A small-molecule ligand and the protein it binds are described below.
Small molecule (SMILES): CC(=O)N[C@@H]1[C@@H](O)[C@H](O)[C@@H](CO)O[C@H]1O

Sequence of chain 1.C:
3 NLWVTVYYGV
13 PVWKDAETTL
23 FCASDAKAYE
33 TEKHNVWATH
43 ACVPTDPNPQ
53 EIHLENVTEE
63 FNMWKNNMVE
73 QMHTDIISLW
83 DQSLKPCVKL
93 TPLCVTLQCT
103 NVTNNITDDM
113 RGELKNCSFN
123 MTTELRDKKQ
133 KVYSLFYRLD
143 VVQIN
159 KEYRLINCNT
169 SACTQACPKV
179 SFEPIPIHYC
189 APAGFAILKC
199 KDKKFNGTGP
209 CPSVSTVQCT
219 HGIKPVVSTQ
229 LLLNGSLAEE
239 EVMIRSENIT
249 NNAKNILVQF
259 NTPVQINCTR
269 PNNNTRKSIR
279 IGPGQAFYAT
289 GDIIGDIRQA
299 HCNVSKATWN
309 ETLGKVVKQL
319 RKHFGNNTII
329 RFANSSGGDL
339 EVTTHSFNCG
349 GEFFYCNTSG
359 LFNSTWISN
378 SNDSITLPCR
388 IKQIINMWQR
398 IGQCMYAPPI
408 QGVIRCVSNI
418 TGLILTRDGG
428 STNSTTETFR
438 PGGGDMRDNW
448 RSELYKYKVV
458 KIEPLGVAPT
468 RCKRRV

Sequence of chain 1.A:
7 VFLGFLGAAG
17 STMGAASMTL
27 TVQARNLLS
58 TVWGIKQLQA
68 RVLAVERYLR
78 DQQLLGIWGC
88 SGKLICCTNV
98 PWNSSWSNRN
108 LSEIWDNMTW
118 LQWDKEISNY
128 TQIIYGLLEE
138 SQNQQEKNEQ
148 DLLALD

Binding-site contacts:
Ligand atom C1 contacts residue ASN58 of chain 1.C at 1.4 Å.
Ligand atom O7 contacts residue ASN58 of chain 1.C at 3.7 Å.
Ligand atom N2 contacts residue SER17 of chain 1.A at 4.4 Å.
Ligand atom C5 contacts residue ASN58 of chain 1.C at 3.7 Å.
Ligand atom C7 contacts residue GLU57 of chain 1.C at 3.6 Å.
Ligand atom C7 contacts residue ASN58 of chain 1.C at 3.5 Å.
Ligand atom C8 contacts residue GLU57 of chain 1.C at 3.7 Å.
Ligand atom N2 contacts residue ASN58 of chain 1.C at 2.9 Å (h-bond).
Ligand atom C8 contacts residue SER17 of chain 1.A at 4.3 Å.
Ligand atom C2 contacts residue ASN58 of chain 1.C at 2.4 Å.
Ligand atom O7 contacts residue GLU57 of chain 1.C at 2.8 Å (salt-bridge).
Ligand atom O5 contacts residue ASN58 of chain 1.C at 2.4 Å (h-bond).
Ligand atom C4 contacts residue ASN58 of chain 1.C at 4.2 Å.
Ligand atom C3 contacts residue ASN58 of chain 1.C at 3.8 Å.